This small molecule binds to this protein.
Small molecule (SMILES): CC(=O)N[C@@H]1[C@@H](O)[C@H](O)[C@@H](CO)O[C@H]1O

Binding-site contacts:
Ligand atom O7 contacts residue THR333 of chain 1.A at 4.5 Å.
Ligand atom C8 contacts residue THR333 of chain 1.A at 2.9 Å.
Ligand atom C3 contacts residue GLN580 of chain 1.A at 4.2 Å.
Ligand atom C2 contacts residue GLN580 of chain 1.A at 4.4 Å.
Ligand atom C1 contacts residue GLN580 of chain 1.A at 4.0 Å.
Ligand atom O7 contacts residue ASN331 of chain 1.A at 3.9 Å.
Ligand atom N2 contacts residue ASN331 of chain 1.A at 2.5 Å (h-bond).
Ligand atom C5 contacts residue ASN331 of chain 1.A at 3.7 Å.
Ligand atom C1 contacts residue ASN331 of chain 1.A at 1.4 Å.
Ligand atom C8 contacts residue ASN331 of chain 1.A at 3.3 Å.
Ligand atom C4 contacts residue ASN331 of chain 1.A at 4.2 Å.
Ligand atom C2 contacts residue ASN331 of chain 1.A at 2.5 Å.
Ligand atom C3 contacts residue ASN331 of chain 1.A at 3.8 Å.
Ligand atom O5 contacts residue ASN331 of chain 1.A at 2.3 Å (h-bond).
Ligand atom C7 contacts residue THR333 of chain 1.A at 4.1 Å.
Ligand atom C7 contacts residue ASN331 of chain 1.A at 3.0 Å.
Ligand atom N2 contacts residue GLN580 of chain 1.A at 4.3 Å.

Sequence of chain 1.A:
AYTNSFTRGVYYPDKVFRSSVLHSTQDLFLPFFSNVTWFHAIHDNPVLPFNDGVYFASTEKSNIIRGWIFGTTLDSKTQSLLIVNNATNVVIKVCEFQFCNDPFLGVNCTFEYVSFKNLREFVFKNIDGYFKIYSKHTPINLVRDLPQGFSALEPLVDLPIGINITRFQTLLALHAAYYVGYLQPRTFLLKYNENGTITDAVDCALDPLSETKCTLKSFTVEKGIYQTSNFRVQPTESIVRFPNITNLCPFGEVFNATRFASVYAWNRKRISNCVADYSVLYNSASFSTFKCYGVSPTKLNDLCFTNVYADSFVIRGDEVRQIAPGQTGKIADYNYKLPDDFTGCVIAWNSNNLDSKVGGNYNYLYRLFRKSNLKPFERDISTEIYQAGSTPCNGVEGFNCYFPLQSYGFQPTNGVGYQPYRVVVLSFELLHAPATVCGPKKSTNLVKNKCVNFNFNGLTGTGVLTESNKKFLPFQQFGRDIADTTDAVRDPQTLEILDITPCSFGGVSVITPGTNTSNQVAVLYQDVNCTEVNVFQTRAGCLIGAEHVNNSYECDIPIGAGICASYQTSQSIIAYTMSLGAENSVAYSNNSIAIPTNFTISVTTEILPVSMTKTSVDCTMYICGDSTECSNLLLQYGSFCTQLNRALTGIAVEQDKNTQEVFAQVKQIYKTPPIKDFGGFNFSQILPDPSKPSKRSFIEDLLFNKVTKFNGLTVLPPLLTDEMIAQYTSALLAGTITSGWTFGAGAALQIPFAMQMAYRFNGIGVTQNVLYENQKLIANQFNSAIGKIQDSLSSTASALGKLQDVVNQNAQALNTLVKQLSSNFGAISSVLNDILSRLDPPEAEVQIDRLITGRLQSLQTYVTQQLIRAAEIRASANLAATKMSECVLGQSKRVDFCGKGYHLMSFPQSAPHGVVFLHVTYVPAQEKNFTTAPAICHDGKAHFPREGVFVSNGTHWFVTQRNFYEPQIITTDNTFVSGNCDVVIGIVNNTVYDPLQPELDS